Binding-site contacts:
Ligand atom OP1 contacts residue PHE277 of chain 15.A at 4.1 Å.
Ligand atom C2' contacts residue PHE277 of chain 15.A at 2.8 Å (hydrophobic).
Ligand atom C3' contacts residue PHE277 of chain 15.A at 3.6 Å (hydrophobic).
Ligand atom C1' contacts residue PHE277 of chain 15.A at 3.9 Å (hydrophobic).
Ligand atom OP1 contacts residue ARG10 of chain 15.A at 3.8 Å.
Ligand atom O3' contacts residue PHE277 of chain 15.A at 4.1 Å.

Sequence of chain 15.A:
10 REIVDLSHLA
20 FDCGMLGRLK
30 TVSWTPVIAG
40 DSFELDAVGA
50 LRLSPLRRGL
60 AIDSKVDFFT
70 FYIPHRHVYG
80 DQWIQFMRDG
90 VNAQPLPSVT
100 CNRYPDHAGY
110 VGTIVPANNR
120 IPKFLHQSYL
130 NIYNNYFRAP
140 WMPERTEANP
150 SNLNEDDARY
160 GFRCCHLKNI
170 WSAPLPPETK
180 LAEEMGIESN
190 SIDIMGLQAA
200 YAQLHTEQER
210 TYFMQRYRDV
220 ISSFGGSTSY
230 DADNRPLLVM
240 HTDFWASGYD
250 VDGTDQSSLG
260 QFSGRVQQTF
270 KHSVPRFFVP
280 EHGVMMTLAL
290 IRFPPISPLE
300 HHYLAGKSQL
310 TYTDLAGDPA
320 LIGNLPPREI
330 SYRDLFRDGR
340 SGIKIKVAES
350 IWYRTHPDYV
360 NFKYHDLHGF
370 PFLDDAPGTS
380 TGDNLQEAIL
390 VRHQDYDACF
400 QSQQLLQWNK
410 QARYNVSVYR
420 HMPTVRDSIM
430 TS

The protein below binds the small molecule below.
Small molecule (SMILES): Nc1ccn([C@H]2C[C@H](O)[C@@H](COP(=O)(O)O)O2)c(=O)n1